This protein binds this small molecule.
Small molecule (SMILES): CC(=O)N[C@H]1[C@H](O[C@H]2[C@H](O)[C@@H](NC(C)=O)CO[C@@H]2CO)O[C@H](CO)[C@@H](O)[C@@H]1O

Sequence of chain 1.D:
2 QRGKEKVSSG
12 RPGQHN

Binding-site contacts:
Ligand atom C4 contacts residue ASN224 of chain 1.B at 4.2 Å.
Ligand atom O3 contacts residue VAL8 of chain 1.D at 4.2 Å.
Ligand atom C8 contacts residue GLY223 of chain 1.B at 3.8 Å.
Ligand atom C5 contacts residue ASN224 of chain 1.B at 3.7 Å.
Ligand atom O3 contacts residue SER10 of chain 1.D at 3.5 Å (h-bond).
Ligand atom C7 contacts residue ASN224 of chain 1.B at 3.8 Å.
Ligand atom C8 contacts residue SER9 of chain 1.D at 3.9 Å.
Ligand atom O5 contacts residue ASN224 of chain 1.B at 2.4 Å (h-bond).
Ligand atom O7 contacts residue SER9 of chain 1.D at 2.9 Å (h-bond).
Ligand atom C2 contacts residue ASN224 of chain 1.B at 2.4 Å.
Ligand atom C7 contacts residue HIS199 of chain 1.B at 3.9 Å.
Ligand atom O7 contacts residue ASP245 of chain 1.B at 3.1 Å (salt-bridge).
Ligand atom O4 contacts residue SER10 of chain 1.D at 3.9 Å.
Ligand atom C7 contacts residue ASP245 of chain 1.B at 3.3 Å.
Ligand atom O6 contacts residue SER9 of chain 1.D at 3.8 Å.
Ligand atom O6 contacts residue VAL8 of chain 1.D at 2.4 Å (h-bond).
Ligand atom O7 contacts residue GLY11 of chain 1.D at 3.6 Å (h-bond).
Ligand atom C3 contacts residue SER10 of chain 1.D at 3.6 Å.
Ligand atom O3 contacts residue SER9 of chain 1.D at 3.0 Å (h-bond).
Ligand atom C1 contacts residue ASN224 of chain 1.B at 1.4 Å.
Ligand atom C1 contacts residue TYR248 of chain 1.B at 3.9 Å (hydrophobic).
Ligand atom C3 contacts residue SER9 of chain 1.D at 3.1 Å.
Ligand atom N2 contacts residue SER9 of chain 1.D at 2.8 Å (h-bond).
Ligand atom O6 contacts residue SER10 of chain 1.D at 3.4 Å (h-bond).
Ligand atom C2 contacts residue SER9 of chain 1.D at 3.5 Å.
Ligand atom C6 contacts residue VAL8 of chain 1.D at 3.8 Å (hydrophobic).
Ligand atom C8 contacts residue PHE221 of chain 1.B at 3.7 Å (hydrophobic).
Ligand atom O7 contacts residue LYS7 of chain 1.D at 4.0 Å.
Ligand atom O5 contacts residue SER10 of chain 1.D at 4.0 Å.
Ligand atom C4 contacts residue SER10 of chain 1.D at 3.2 Å.
Ligand atom O7 contacts residue HIS199 of chain 1.B at 4.1 Å.
Ligand atom O7 contacts residue PHE221 of chain 1.B at 4.0 Å.
Ligand atom N2 contacts residue ASN224 of chain 1.B at 2.8 Å (h-bond).
Ligand atom N2 contacts residue ASP245 of chain 1.B at 4.1 Å.
Ligand atom C3 contacts residue ASN224 of chain 1.B at 3.8 Å.
Ligand atom C8 contacts residue HIS199 of chain 1.B at 3.4 Å.
Ligand atom C8 contacts residue ASP245 of chain 1.B at 3.5 Å.
Ligand atom C7 contacts residue SER9 of chain 1.D at 2.9 Å.
Ligand atom C5 contacts residue SER10 of chain 1.D at 4.1 Å.
Ligand atom C2 contacts residue SER10 of chain 1.D at 3.7 Å.

Sequence of chain 1.B:
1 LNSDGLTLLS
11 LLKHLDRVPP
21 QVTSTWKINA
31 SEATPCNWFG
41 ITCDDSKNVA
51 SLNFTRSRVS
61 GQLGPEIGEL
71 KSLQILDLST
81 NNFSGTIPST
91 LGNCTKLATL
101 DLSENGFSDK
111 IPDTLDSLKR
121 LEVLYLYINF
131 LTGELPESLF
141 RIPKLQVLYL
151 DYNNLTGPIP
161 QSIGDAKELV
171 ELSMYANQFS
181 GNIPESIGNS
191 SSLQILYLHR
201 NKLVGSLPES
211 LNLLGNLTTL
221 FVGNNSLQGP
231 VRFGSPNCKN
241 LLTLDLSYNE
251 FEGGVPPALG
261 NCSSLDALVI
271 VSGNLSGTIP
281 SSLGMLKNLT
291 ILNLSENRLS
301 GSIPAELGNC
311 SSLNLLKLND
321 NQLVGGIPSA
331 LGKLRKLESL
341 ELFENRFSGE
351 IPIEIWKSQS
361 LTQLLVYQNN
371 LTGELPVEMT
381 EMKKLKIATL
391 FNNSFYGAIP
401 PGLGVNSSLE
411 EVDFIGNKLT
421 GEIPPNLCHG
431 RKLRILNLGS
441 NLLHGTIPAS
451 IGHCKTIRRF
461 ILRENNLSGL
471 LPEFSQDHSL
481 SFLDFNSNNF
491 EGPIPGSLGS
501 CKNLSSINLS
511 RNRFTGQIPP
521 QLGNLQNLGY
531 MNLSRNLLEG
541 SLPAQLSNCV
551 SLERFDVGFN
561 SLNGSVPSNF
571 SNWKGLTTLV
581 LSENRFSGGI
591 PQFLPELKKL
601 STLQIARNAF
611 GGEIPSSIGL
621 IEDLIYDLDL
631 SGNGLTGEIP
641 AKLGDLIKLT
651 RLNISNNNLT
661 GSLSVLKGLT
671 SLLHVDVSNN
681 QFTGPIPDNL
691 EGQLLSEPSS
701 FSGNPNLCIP